Sequence of chain 2.MA:
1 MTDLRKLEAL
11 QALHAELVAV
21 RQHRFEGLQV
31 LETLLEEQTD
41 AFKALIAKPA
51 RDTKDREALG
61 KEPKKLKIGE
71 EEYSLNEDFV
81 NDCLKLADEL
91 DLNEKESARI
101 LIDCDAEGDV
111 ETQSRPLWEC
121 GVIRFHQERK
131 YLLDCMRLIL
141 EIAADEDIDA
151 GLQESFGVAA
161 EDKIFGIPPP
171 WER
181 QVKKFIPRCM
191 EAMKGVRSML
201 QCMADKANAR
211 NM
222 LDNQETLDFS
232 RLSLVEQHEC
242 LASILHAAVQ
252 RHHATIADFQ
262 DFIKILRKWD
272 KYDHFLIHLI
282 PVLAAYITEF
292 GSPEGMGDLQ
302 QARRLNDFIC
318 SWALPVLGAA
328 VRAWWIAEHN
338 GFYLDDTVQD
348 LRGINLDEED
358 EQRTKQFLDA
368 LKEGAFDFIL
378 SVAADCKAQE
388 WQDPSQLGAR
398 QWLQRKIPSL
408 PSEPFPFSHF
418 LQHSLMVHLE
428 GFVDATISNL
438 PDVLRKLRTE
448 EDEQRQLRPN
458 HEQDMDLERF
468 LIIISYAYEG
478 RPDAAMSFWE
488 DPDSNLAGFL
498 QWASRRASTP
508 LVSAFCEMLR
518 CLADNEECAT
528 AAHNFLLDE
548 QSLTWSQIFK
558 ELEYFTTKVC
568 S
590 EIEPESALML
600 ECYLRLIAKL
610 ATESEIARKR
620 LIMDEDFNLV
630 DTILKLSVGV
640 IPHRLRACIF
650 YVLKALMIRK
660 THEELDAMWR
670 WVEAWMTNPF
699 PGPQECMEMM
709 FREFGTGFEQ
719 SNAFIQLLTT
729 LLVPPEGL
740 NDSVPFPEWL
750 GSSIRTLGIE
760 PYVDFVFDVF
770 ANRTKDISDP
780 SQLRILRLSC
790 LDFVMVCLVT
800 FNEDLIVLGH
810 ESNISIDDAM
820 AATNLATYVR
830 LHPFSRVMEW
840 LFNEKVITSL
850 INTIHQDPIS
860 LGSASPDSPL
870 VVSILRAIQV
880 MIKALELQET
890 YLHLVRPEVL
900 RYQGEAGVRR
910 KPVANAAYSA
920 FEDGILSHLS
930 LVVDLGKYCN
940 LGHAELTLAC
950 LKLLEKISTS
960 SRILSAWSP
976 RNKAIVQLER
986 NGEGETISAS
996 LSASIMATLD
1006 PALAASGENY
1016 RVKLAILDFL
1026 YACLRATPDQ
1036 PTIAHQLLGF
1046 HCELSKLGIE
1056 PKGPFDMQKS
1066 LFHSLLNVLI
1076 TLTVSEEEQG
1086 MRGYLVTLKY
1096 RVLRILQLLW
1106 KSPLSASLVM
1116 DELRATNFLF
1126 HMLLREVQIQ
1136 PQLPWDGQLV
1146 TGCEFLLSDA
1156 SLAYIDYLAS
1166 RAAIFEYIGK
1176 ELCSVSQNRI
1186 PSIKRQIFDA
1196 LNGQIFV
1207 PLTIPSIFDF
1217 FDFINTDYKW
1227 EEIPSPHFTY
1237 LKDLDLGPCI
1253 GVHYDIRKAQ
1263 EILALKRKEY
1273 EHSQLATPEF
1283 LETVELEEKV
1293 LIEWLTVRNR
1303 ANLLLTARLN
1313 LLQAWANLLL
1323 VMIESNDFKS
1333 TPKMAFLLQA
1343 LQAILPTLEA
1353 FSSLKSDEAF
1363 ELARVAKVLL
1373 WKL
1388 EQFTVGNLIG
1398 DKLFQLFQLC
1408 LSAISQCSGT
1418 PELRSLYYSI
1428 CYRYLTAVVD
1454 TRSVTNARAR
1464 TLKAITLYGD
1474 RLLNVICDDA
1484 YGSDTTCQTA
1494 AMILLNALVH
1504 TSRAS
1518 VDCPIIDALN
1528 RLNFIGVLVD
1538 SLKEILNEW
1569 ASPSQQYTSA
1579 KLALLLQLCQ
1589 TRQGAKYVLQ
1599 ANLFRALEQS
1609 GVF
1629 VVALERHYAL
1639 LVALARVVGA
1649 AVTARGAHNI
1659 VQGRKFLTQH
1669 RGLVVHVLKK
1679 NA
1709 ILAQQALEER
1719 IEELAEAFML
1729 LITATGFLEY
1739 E

This protein binds this small molecule.
Small molecule (SMILES): N[C@@H](Cc1ccccc1)C(=O)NCC=O

Binding-site contacts:
Ligand atom CE1 contacts residue PHE496 of chain 2.MA at 3.6 Å (hydrophobic).
Ligand atom CE1 contacts residue ILE434 of chain 2.MA at 3.9 Å (hydrophobic).
Ligand atom CB contacts residue GLY495 of chain 2.MA at 3.9 Å.
Ligand atom C contacts residue ASN492 of chain 2.MA at 4.0 Å.
Ligand atom CE2 contacts residue ARG442 of chain 2.MA at 3.6 Å.
Ligand atom O contacts residue ARG442 of chain 2.MA at 4.3 Å.
Ligand atom O contacts residue ASN492 of chain 2.MA at 4.2 Å.
Ligand atom O contacts residue PRO438 of chain 2.MA at 4.0 Å.
Ligand atom CZ contacts residue PRO438 of chain 2.MA at 3.4 Å (hydrophobic).
Ligand atom N contacts residue ARG442 of chain 2.MA at 4.2 Å.
Ligand atom CD1 contacts residue ILE434 of chain 2.MA at 4.1 Å (hydrophobic).
Ligand atom CG contacts residue ASN492 of chain 2.MA at 4.3 Å.
Ligand atom N contacts residue ASN492 of chain 2.MA at 3.3 Å (h-bond).
Ligand atom CD2 contacts residue ARG442 of chain 2.MA at 3.5 Å.
Ligand atom CD1 contacts residue ASN492 of chain 2.MA at 3.9 Å.
Ligand atom CE2 contacts residue PRO438 of chain 2.MA at 3.7 Å (hydrophobic).
Ligand atom CD1 contacts residue PRO438 of chain 2.MA at 4.4 Å (hydrophobic).
Ligand atom CA contacts residue ASN492 of chain 2.MA at 3.3 Å.
Ligand atom CG contacts residue PHE496 of chain 2.MA at 4.0 Å (hydrophobic).
Ligand atom N contacts residue SER491 of chain 2.MA at 4.1 Å.
Ligand atom CA contacts residue ARG442 of chain 2.MA at 3.6 Å.
Ligand atom CB contacts residue PHE496 of chain 2.MA at 3.9 Å (hydrophobic).
Ligand atom CD1 contacts residue PHE496 of chain 2.MA at 3.7 Å (hydrophobic).
Ligand atom CZ contacts residue PHE496 of chain 2.MA at 3.9 Å (hydrophobic).
Ligand atom CD2 contacts residue PRO438 of chain 2.MA at 4.4 Å (hydrophobic).
Ligand atom CB contacts residue ASN492 of chain 2.MA at 3.8 Å.
Ligand atom CE1 contacts residue PRO438 of chain 2.MA at 3.8 Å (hydrophobic).
Ligand atom CG contacts residue GLY495 of chain 2.MA at 4.4 Å.
Ligand atom C contacts residue ARG442 of chain 2.MA at 4.4 Å.